Sequence of chain 1.B:
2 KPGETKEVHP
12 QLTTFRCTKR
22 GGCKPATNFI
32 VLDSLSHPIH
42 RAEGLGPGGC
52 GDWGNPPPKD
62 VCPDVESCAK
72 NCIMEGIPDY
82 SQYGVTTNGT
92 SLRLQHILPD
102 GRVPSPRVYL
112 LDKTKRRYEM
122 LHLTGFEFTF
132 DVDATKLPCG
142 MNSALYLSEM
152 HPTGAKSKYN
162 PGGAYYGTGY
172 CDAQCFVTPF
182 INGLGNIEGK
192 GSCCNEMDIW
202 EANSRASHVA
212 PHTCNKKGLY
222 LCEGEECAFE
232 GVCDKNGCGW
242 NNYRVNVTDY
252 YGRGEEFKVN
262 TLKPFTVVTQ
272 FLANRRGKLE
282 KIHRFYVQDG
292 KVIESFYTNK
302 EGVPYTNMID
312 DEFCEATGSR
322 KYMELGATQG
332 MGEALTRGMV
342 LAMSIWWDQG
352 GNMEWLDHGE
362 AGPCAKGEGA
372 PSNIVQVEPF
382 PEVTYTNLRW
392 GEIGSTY

A small-molecule ligand and the protein it binds are described below.
Small molecule (SMILES): CC(=O)N[C@@H]1[C@@H](O)[C@H](O)[C@@H](CO)O[C@H]1O

Binding-site contacts:
Ligand atom C8 contacts residue ASN89 of chain 1.B at 4.3 Å.
Ligand atom C5 contacts residue ASN89 of chain 1.B at 3.6 Å.
Ligand atom O7 contacts residue ASN89 of chain 1.B at 3.5 Å (h-bond).
Ligand atom O6 contacts residue GLY90 of chain 1.B at 4.2 Å.
Ligand atom C2 contacts residue ASN89 of chain 1.B at 2.4 Å.
Ligand atom C1 contacts residue ASN89 of chain 1.B at 1.4 Å.
Ligand atom C4 contacts residue ASN89 of chain 1.B at 4.1 Å.
Ligand atom C6 contacts residue GLY90 of chain 1.B at 4.2 Å.
Ligand atom O5 contacts residue GLY90 of chain 1.B at 4.1 Å.
Ligand atom O5 contacts residue ASN89 of chain 1.B at 2.3 Å (h-bond).
Ligand atom C7 contacts residue ASN89 of chain 1.B at 3.4 Å.
Ligand atom C3 contacts residue ASN89 of chain 1.B at 3.7 Å.
Ligand atom O6 contacts residue THR91 of chain 1.B at 4.1 Å.
Ligand atom N2 contacts residue ASN89 of chain 1.B at 2.8 Å (h-bond).